This small molecule binds to this protein.
Small molecule (SMILES): CC(=O)CSCCS(=O)(=O)O

Sequence of chain 1.B:
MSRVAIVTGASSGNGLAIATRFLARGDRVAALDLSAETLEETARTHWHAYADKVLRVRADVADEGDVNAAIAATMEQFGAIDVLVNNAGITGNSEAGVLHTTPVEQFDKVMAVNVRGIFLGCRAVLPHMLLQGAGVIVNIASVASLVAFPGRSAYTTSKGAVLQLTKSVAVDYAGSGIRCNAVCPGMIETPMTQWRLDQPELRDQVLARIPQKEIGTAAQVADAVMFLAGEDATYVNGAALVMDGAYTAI

Binding-site contacts:
Ligand atom OAB contacts residue ARG196 of chain 1.B at 3.4 Å (salt-bridge).
Ligand atom CAK contacts residue THR193 of chain 1.B at 3.9 Å.
Ligand atom CAK contacts residue PHE149 of chain 1.B at 3.5 Å (hydrophobic).
Ligand atom CAG contacts residue ARG152 of chain 1.B at 4.1 Å.
Ligand atom OAL contacts residue MET192 of chain 1.B at 3.3 Å (h-bond).
Ligand atom CAG contacts residue THR91 of chain 1.B at 4.3 Å.
Ligand atom CAK contacts residue MET187 of chain 1.B at 3.4 Å (hydrophobic).
Ligand atom OAC contacts residue NAD1 of chain 1.G at 3.1 Å.
Ligand atom OAC contacts residue TYR155 of chain 1.B at 3.0 Å (h-bond).
Ligand atom CAI contacts residue TYR155 of chain 1.B at 3.3 Å (hydrophobic).
Ligand atom CAJ contacts residue NAD1 of chain 1.G at 3.8 Å.
Ligand atom OAD contacts residue MET187 of chain 1.B at 4.0 Å.
Ligand atom CAJ contacts residue TYR155 of chain 1.B at 3.5 Å (hydrophobic).
Ligand atom OAL contacts residue ARG152 of chain 1.B at 3.3 Å (salt-bridge).
Ligand atom CAG contacts residue PHE149 of chain 1.B at 4.2 Å (hydrophobic).
Ligand atom OAL contacts residue THR193 of chain 1.B at 4.4 Å.
Ligand atom CAJ contacts residue PHE149 of chain 1.B at 3.7 Å (hydrophobic).
Ligand atom OAL contacts residue THR91 of chain 1.B at 4.4 Å.
Ligand atom SAH contacts residue PHE149 of chain 1.B at 3.1 Å.
Ligand atom OAB contacts residue ARG152 of chain 1.B at 3.4 Å (salt-bridge).
Ligand atom SAE contacts residue ARG152 of chain 1.B at 3.7 Å.
Ligand atom SAE contacts residue MET192 of chain 1.B at 4.4 Å.
Ligand atom CAI contacts residue THR91 of chain 1.B at 3.6 Å.
Ligand atom OAD contacts residue ARG196 of chain 1.B at 3.2 Å (salt-bridge).
Ligand atom SAH contacts residue ARG152 of chain 1.B at 4.3 Å.
Ligand atom CAF contacts residue ARG152 of chain 1.B at 3.6 Å.
Ligand atom OAD contacts residue MET192 of chain 1.B at 4.5 Å.
Ligand atom CAJ contacts residue THR193 of chain 1.B at 4.3 Å.
Ligand atom SAH contacts residue THR91 of chain 1.B at 4.2 Å.
Ligand atom CAI contacts residue PHE149 of chain 1.B at 4.1 Å (hydrophobic).
Ligand atom OAD contacts residue THR193 of chain 1.B at 3.6 Å.
Ligand atom OAC contacts residue GLY186 of chain 1.B at 4.4 Å.
Ligand atom SAE contacts residue ARG196 of chain 1.B at 3.9 Å.
Ligand atom OAC contacts residue PHE149 of chain 1.B at 4.3 Å.
Ligand atom CAF contacts residue THR91 of chain 1.B at 3.4 Å.
Ligand atom SAH contacts residue TYR155 of chain 1.B at 3.5 Å.
Ligand atom CAK contacts residue NAD1 of chain 1.G at 3.6 Å.